Binding-site contacts:
Ligand atom C18 contacts residue MET97 of chain 1.B at 3.9 Å (hydrophobic).
Ligand atom O25 contacts residue GLY96 of chain 1.B at 3.6 Å.
Ligand atom C27 contacts residue ASN105 of chain 1.B at 3.4 Å.
Ligand atom O26 contacts residue ALA54 of chain 1.B at 3.5 Å.
Ligand atom CL24 contacts residue ASN105 of chain 1.B at 3.2 Å.
Ligand atom O26 contacts residue ASN50 of chain 1.B at 3.8 Å.
Ligand atom CL24 contacts residue THR108 of chain 1.B at 1.9 Å.
Ligand atom CL22 contacts residue ASP53 of chain 1.B at 3.0 Å.
Ligand atom O9 contacts residue LYS57 of chain 1.B at 2.8 Å (salt-bridge).
Ligand atom C7 contacts residue THR108 of chain 1.B at 3.4 Å.
Ligand atom C3 contacts residue ALA54 of chain 1.B at 3.8 Å (hydrophobic).
Ligand atom C21 contacts residue ILE95 of chain 1.B at 3.7 Å (hydrophobic).
Ligand atom C11 contacts residue ALA54 of chain 1.B at 3.7 Å (hydrophobic).
Ligand atom N5 contacts residue LYS57 of chain 1.B at 3.5 Å (salt-bridge).
Ligand atom S1 contacts residue LYS57 of chain 1.B at 3.7 Å.
Ligand atom C21 contacts residue ALA54 of chain 1.B at 3.8 Å (hydrophobic).
Ligand atom C11 contacts residue MET97 of chain 1.B at 3.8 Å (hydrophobic).
Ligand atom C23 contacts residue GLY134 of chain 1.B at 3.5 Å.
Ligand atom O26 contacts residue SER51 of chain 1.B at 3.8 Å.
Ligand atom O25 contacts residue THR183 of chain 1.B at 2.7 Å (h-bond).
Ligand atom C20 contacts residue THR108 of chain 1.B at 3.0 Å.
Ligand atom C20 contacts residue ASN105 of chain 1.B at 3.5 Å.
Ligand atom C16 contacts residue ASP92 of chain 1.B at 3.8 Å.
Ligand atom O25 contacts residue MET97 of chain 1.B at 3.5 Å.
Ligand atom C16 contacts residue THR183 of chain 1.B at 3.5 Å.
Ligand atom C7 contacts residue ASN105 of chain 1.B at 3.3 Å.
Ligand atom C28 contacts residue PHE137 of chain 1.B at 3.2 Å (hydrophobic).
Ligand atom C29 contacts residue ASN105 of chain 1.B at 2.9 Å.
Ligand atom C19 contacts residue ASN50 of chain 1.B at 3.2 Å.
Ligand atom C30 contacts residue PHE137 of chain 1.B at 3.5 Å (hydrophobic).
Ligand atom O26 contacts residue ASP92 of chain 1.B at 2.7 Å (salt-bridge).
Ligand atom C18 contacts residue ALA54 of chain 1.B at 3.7 Å (hydrophobic).
Ligand atom C17 contacts residue VAL185 of chain 1.B at 3.6 Å (hydrophobic).
Ligand atom O26 contacts residue THR183 of chain 1.B at 3.7 Å.
Ligand atom C30 contacts residue ASN50 of chain 1.B at 3.8 Å.
Ligand atom C13 contacts residue ASP92 of chain 1.B at 3.7 Å.
Ligand atom C18 contacts residue GLY96 of chain 1.B at 3.2 Å.
Ligand atom C28 contacts residue ASN50 of chain 1.B at 3.5 Å.
Ligand atom C18 contacts residue ILE95 of chain 1.B at 3.6 Å (hydrophobic).
Ligand atom C15 contacts residue ASN50 of chain 1.B at 3.7 Å.

A protein and the small-molecule ligand that binds it are described below.
Small molecule (SMILES): O=S(=O)(Nc1ccc(O)c(-c2c(O)ccc3ccccc23)c1)c1cc(Cl)ccc1Cl

Sequence of chain 1.B:
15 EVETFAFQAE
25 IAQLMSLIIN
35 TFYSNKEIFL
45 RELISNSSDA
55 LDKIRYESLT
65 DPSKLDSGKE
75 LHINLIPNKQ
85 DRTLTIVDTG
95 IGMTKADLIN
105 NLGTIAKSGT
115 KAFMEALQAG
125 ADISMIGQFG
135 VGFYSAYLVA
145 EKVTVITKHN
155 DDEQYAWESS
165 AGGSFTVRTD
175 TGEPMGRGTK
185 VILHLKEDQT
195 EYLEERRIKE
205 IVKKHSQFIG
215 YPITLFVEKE